Sequence of chain 1.A:
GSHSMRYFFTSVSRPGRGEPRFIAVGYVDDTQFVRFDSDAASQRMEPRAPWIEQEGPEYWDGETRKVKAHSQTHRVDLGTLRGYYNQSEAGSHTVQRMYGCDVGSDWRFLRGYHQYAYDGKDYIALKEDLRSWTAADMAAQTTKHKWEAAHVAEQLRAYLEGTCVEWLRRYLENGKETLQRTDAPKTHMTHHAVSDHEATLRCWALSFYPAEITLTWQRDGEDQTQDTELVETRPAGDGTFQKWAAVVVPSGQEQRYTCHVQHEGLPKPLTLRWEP

Binding-site contacts:
Ligand atom CB contacts residue TRP167 of chain 1.A at 3.3 Å (hydrophobic).
Ligand atom N contacts residue TYR159 of chain 1.A at 3.4 Å.
Ligand atom N contacts residue TYR7 of chain 1.A at 2.8 Å (h-bond).
Ligand atom N contacts residue LYS66 of chain 1.A at 3.5 Å (salt-bridge).
Ligand atom CB contacts residue ASP77 of chain 1.A at 3.5 Å.
Ligand atom CE2 contacts residue HIS70 of chain 1.A at 2.9 Å.
Ligand atom O contacts residue HIS70 of chain 1.A at 3.2 Å (h-bond).
Ligand atom N contacts residue ASP77 of chain 1.A at 2.8 Å (salt-bridge).
Ligand atom C contacts residue LYS146 of chain 1.A at 3.5 Å.
Ligand atom CE1 contacts residue HIS70 of chain 1.A at 3.4 Å.
Ligand atom CB contacts residue ASP77 of chain 1.A at 3.3 Å.
Ligand atom CD1 contacts residue GLU63 of chain 1.A at 3.4 Å.
Ligand atom CG1 contacts residue TYR123 of chain 1.A at 3.4 Å (hydrophobic).
Ligand atom CD1 contacts residue TRP167 of chain 1.A at 3.3 Å (hydrophobic).
Ligand atom CB contacts residue GLU63 of chain 1.A at 3.5 Å.
Ligand atom CZ contacts residue HIS70 of chain 1.A at 3.0 Å.
Ligand atom CD1 contacts residue TRP147 of chain 1.A at 3.5 Å (hydrophobic).
Ligand atom O contacts residue TYR159 of chain 1.A at 2.6 Å (h-bond).
Ligand atom N contacts residue TYR171 of chain 1.A at 2.7 Å (h-bond).
Ligand atom O contacts residue LYS66 of chain 1.A at 3.5 Å.
Ligand atom O contacts residue THR73 of chain 1.A at 3.3 Å (h-bond).
Ligand atom O contacts residue THR143 of chain 1.A at 2.8 Å (h-bond).
Ligand atom CA contacts residue TYR171 of chain 1.A at 3.5 Å (hydrophobic).
Ligand atom N contacts residue TYR99 of chain 1.A at 2.9 Å (h-bond).
Ligand atom CE2 contacts residue LYS66 of chain 1.A at 3.4 Å.
Ligand atom OG1 contacts residue LYS146 of chain 1.A at 3.4 Å (salt-bridge).
Ligand atom CA contacts residue ASP77 of chain 1.A at 3.4 Å.
Ligand atom O contacts residue LYS146 of chain 1.A at 2.7 Å (salt-bridge).
Ligand atom CG contacts residue GLU63 of chain 1.A at 3.5 Å.
Ligand atom CE1 contacts residue ALA69 of chain 1.A at 3.3 Å (hydrophobic).
Ligand atom N contacts residue GLU63 of chain 1.A at 2.9 Å (salt-bridge).
Ligand atom CD2 contacts residue THR163 of chain 1.A at 3.5 Å.
Ligand atom OXT contacts residue LYS146 of chain 1.A at 3.5 Å (salt-bridge).
Ligand atom CD1 contacts residue MET45 of chain 1.A at 3.4 Å (hydrophobic).
Ligand atom O contacts residue LYS66 of chain 1.A at 2.9 Å (salt-bridge).
Ligand atom CA contacts residue TYR7 of chain 1.A at 3.5 Å (hydrophobic).
Ligand atom CZ contacts residue LYS66 of chain 1.A at 3.5 Å.
Ligand atom CD2 contacts residue TYR99 of chain 1.A at 3.3 Å (hydrophobic).
Ligand atom O contacts residue TRP147 of chain 1.A at 2.8 Å (h-bond).
Ligand atom C contacts residue ASP77 of chain 1.A at 3.5 Å.

A small-molecule ligand and the protein it binds are described below.
Small molecule (SMILES): CC[C@H](C)[C@H](NC(=O)[C@@H](NC(=O)[C@@H]1CCCN1C(=O)[C@H](Cc1ccccc1)NC(=O)[C@H](CC(=O)O)NC(=O)[C@@H]1CCCN1C(=O)CNC(=O)CNC(=O)[C@H](CC(C)C)NC(=O)[C@@H](N)Cc1ccc(O)cc1)[C@@H](C)O)C(=O)O